This small molecule binds to this protein.
Small molecule (SMILES): CC(=O)N[C@H]1[C@H](O[C@H]2[C@H](O)[C@@H](NC(C)=O)CO[C@@H]2CO)O[C@H](CO)[C@@H](O[C@@H]2O[C@H](CO[C@H]3O[C@H](CO[C@H]4O[C@H](CO)[C@@H](O)[C@H](O)[C@@H]4O)[C@@H](O)[C@H](O)[C@@H]3O)[C@@H](O)[C@H](O)[C@@H]2O)[C@@H]1O

Sequence of chain 1.B:
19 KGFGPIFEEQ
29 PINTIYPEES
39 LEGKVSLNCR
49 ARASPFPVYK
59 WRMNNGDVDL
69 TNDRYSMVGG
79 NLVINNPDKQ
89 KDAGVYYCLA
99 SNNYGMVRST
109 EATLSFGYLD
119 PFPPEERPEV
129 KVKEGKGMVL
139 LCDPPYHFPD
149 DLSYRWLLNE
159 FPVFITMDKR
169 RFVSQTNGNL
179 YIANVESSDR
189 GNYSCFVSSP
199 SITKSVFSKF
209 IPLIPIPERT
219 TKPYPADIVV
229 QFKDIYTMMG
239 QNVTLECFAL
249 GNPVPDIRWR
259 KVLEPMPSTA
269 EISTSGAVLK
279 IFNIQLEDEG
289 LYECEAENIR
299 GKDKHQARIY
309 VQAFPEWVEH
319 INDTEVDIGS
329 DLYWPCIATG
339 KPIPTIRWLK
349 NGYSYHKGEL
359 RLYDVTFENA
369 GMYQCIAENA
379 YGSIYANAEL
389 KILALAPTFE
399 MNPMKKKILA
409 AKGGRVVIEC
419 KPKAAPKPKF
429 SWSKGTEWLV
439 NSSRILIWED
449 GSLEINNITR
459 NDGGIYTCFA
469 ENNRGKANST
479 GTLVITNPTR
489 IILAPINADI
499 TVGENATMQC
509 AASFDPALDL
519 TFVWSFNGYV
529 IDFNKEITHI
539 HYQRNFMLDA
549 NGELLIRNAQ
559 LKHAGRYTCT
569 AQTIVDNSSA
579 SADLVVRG

Binding-site contacts:
Ligand atom O5 contacts residue ASN476 of chain 1.B at 2.4 Å (h-bond).
Ligand atom C8 contacts residue ASN476 of chain 1.B at 3.2 Å.
Ligand atom O7 contacts residue ASN476 of chain 1.B at 3.5 Å (h-bond).
Ligand atom N2 contacts residue ASN476 of chain 1.B at 2.9 Å (h-bond).
Ligand atom C2 contacts residue ASN476 of chain 1.B at 2.5 Å.
Ligand atom C3 contacts residue ASN476 of chain 1.B at 3.8 Å.
Ligand atom C4 contacts residue ASN476 of chain 1.B at 4.2 Å.
Ligand atom C7 contacts residue ASN476 of chain 1.B at 3.4 Å.
Ligand atom C5 contacts residue ASN476 of chain 1.B at 3.7 Å.
Ligand atom C1 contacts residue ASN476 of chain 1.B at 1.4 Å.